Sequence of chain 1.A:
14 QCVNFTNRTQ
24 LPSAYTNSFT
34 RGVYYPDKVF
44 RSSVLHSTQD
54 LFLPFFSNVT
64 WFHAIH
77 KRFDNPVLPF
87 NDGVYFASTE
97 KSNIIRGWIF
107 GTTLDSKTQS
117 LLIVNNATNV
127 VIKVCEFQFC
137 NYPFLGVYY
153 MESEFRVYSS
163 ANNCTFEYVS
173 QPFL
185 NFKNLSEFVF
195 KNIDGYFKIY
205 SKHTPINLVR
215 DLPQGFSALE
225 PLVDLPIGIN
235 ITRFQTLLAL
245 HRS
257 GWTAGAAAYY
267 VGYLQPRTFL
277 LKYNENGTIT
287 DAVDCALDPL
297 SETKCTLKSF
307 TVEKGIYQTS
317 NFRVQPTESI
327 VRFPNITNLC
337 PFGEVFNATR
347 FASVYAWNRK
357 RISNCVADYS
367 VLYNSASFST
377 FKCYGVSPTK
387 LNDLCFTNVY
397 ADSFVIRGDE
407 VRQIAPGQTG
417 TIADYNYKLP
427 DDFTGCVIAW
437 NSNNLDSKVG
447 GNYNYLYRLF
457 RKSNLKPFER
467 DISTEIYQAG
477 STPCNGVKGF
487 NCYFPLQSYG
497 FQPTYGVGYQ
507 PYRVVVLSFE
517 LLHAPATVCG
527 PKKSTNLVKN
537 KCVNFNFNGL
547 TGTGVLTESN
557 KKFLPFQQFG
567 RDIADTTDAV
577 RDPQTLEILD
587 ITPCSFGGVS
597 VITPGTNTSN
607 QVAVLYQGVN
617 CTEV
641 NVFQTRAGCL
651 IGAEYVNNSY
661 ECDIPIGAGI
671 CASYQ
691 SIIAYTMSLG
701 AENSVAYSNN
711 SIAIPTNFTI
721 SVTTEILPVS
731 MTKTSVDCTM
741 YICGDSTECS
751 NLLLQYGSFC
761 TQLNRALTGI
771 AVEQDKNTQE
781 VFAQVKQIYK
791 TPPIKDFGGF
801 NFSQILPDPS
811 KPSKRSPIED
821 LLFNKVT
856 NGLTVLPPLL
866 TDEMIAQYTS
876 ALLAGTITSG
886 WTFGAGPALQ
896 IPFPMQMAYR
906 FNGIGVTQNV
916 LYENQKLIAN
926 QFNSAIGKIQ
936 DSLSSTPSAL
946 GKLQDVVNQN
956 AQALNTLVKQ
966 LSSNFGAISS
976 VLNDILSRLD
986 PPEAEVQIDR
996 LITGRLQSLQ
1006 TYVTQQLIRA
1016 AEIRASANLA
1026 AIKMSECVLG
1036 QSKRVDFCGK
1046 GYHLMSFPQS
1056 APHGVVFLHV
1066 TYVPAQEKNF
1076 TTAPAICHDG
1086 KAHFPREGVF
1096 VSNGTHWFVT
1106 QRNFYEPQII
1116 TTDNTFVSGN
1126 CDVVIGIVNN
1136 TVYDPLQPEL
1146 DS

This small molecule binds to this protein.
Small molecule (SMILES): CC(=O)N[C@H]1[C@H](O[C@H]2[C@H](O)[C@@H](NC(C)=O)CO[C@@H]2CO)O[C@H](CO)[C@@H](O)[C@@H]1O

Binding-site contacts:
Ligand atom C3 contacts residue ASN1134 of chain 1.A at 3.8 Å.
Ligand atom C7 contacts residue ASN1134 of chain 1.A at 3.4 Å.
Ligand atom C4 contacts residue ASN1134 of chain 1.A at 4.2 Å.
Ligand atom O5 contacts residue ASN1134 of chain 1.A at 2.3 Å (h-bond).
Ligand atom O7 contacts residue ASN1134 of chain 1.A at 3.4 Å (h-bond).
Ligand atom N2 contacts residue ASN1134 of chain 1.A at 2.9 Å (h-bond).
Ligand atom C5 contacts residue ASN1134 of chain 1.A at 3.6 Å.
Ligand atom C1 contacts residue ASN1134 of chain 1.A at 1.4 Å.
Ligand atom C8 contacts residue ASN1134 of chain 1.A at 4.5 Å.
Ligand atom C2 contacts residue ASN1134 of chain 1.A at 2.5 Å.